Binding-site contacts:
Ligand atom O4 contacts residue TYR53 of chain 1.H at 4.0 Å.
Ligand atom C11 contacts residue PHE18 of chain 1.B at 3.7 Å (hydrophobic).
Ligand atom N1 contacts residue LYS99 of chain 1.B at 3.9 Å.
Ligand atom N1 contacts residue TYR53 of chain 1.H at 3.3 Å (h-bond).
Ligand atom O8 contacts residue VAL72 of chain 1.B at 3.0 Å (h-bond).
Ligand atom C11 contacts residue TYR53 of chain 1.H at 3.5 Å (hydrophobic).
Ligand atom N4 contacts residue ASN52 of chain 1.H at 3.1 Å (h-bond).
Ligand atom C6 contacts residue GLU73 of chain 1.B at 3.5 Å.
Ligand atom O8 contacts residue LEU71 of chain 1.B at 3.3 Å.
Ligand atom N6 contacts residue LEU47 of chain 1.H at 4.0 Å.
Ligand atom C11 contacts residue LYS99 of chain 1.B at 3.4 Å.
Ligand atom C8 contacts residue LEU71 of chain 1.B at 3.9 Å (hydrophobic).
Ligand atom N5 contacts residue LEU47 of chain 1.H at 3.4 Å.
Ligand atom C10 contacts residue TYR53 of chain 1.H at 3.4 Å (hydrophobic).
Ligand atom C8 contacts residue TYR53 of chain 1.H at 3.6 Å (hydrophobic).
Ligand atom N6 contacts residue SER50 of chain 1.H at 3.3 Å (h-bond).
Ligand atom O4 contacts residue LYS99 of chain 1.B at 2.8 Å (salt-bridge).
Ligand atom C11 contacts residue GLU21 of chain 1.B at 3.2 Å.
Ligand atom C2 contacts residue LYS99 of chain 1.B at 4.0 Å.
Ligand atom C2 contacts residue TYR53 of chain 1.H at 3.3 Å (hydrophobic).
Ligand atom N5 contacts residue VAL51 of chain 1.H at 3.6 Å.
Ligand atom N6 contacts residue GLU73 of chain 1.B at 2.7 Å (salt-bridge).
Ligand atom O4 contacts residue GLY16 of chain 1.B at 3.5 Å.
Ligand atom N7 contacts residue GLU73 of chain 1.B at 2.8 Å (salt-bridge).
Ligand atom N7 contacts residue TYR53 of chain 1.H at 4.0 Å.
Ligand atom N4 contacts residue TYR53 of chain 1.H at 3.6 Å.
Ligand atom N5 contacts residue ASN52 of chain 1.H at 3.6 Å.
Ligand atom C9 contacts residue TYR53 of chain 1.H at 3.2 Å (hydrophobic).
Ligand atom O4 contacts residue GLU21 of chain 1.B at 2.6 Å (salt-bridge).
Ligand atom C3 contacts residue ASN52 of chain 1.H at 3.7 Å.
Ligand atom C11 contacts residue VAL17 of chain 1.B at 3.8 Å (hydrophobic).
Ligand atom C10 contacts residue LEU47 of chain 1.H at 3.7 Å (hydrophobic).
Ligand atom O8 contacts residue GLU73 of chain 1.B at 3.5 Å (salt-bridge).
Ligand atom N5 contacts residue TYR53 of chain 1.H at 3.3 Å (h-bond).
Ligand atom C6 contacts residue TYR53 of chain 1.H at 3.7 Å (hydrophobic).
Ligand atom C6 contacts residue VAL51 of chain 1.H at 3.8 Å (hydrophobic).
Ligand atom O4 contacts residue VAL17 of chain 1.B at 2.8 Å (h-bond).
Ligand atom C6 contacts residue LEU47 of chain 1.H at 3.6 Å (hydrophobic).
Ligand atom C8 contacts residue GLU73 of chain 1.B at 3.6 Å.
Ligand atom N6 contacts residue VAL51 of chain 1.H at 3.0 Å (h-bond).

Sequence of chain 1.B:
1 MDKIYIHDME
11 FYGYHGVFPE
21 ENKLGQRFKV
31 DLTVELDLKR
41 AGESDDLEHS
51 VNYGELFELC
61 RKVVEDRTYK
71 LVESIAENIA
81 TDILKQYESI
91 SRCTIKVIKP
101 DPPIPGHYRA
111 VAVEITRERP

This protein binds this small molecule.
Small molecule (SMILES): Nc1nc2c(c(=O)[nH]1)N=C(CO)CN2

Sequence of chain 1.H:
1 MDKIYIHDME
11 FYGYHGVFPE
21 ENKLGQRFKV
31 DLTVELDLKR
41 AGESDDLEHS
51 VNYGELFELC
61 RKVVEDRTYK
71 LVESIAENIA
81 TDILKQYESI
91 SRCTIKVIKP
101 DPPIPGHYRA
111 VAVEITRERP